Sequence of chain 1.A:
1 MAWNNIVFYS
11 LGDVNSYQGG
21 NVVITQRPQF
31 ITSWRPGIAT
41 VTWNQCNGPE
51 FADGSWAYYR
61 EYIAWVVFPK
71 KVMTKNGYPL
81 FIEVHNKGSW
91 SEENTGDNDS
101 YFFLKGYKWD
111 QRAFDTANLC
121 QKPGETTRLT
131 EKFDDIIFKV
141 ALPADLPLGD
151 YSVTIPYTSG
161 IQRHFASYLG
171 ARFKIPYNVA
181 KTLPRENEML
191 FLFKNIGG

The small molecule below binds the protein below.
Small molecule (SMILES): COc1ccc(O)cc1

Binding-site contacts:
Ligand atom C3 contacts residue GAL1 of chain 1.C at 3.6 Å.
Ligand atom C5 contacts residue ARG172 of chain 1.A at 3.8 Å.
Ligand atom C6 contacts residue ASP110 of chain 1.A at 4.3 Å.
Ligand atom C5 contacts residue TRP109 of chain 1.A at 3.3 Å (hydrophobic).
Ligand atom C4 contacts residue TRP109 of chain 1.A at 4.5 Å (hydrophobic).
Ligand atom O1 contacts residue GAL1 of chain 1.C at 1.4 Å.
Ligand atom C6 contacts residue GAL1 of chain 1.C at 4.2 Å.
Ligand atom C4 contacts residue GAL1 of chain 1.C at 2.4 Å.
Ligand atom C contacts residue ASP110 of chain 1.A at 4.4 Å.
Ligand atom C6 contacts residue TRP109 of chain 1.A at 3.4 Å (hydrophobic).
Ligand atom C5 contacts residue GAL1 of chain 1.C at 2.9 Å.
Ligand atom C6 contacts residue ARG172 of chain 1.A at 3.6 Å.